Sequence of chain 2.A:
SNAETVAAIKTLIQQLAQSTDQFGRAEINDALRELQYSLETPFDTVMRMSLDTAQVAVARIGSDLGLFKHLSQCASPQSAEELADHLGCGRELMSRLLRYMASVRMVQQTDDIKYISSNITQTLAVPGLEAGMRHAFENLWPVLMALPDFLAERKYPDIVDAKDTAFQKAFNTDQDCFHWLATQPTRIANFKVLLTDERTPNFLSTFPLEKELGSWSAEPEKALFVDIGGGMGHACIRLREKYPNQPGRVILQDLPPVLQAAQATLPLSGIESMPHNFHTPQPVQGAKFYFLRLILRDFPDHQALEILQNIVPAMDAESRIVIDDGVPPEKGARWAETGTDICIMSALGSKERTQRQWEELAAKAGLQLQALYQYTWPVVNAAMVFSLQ

Sequence of chain 2.B:
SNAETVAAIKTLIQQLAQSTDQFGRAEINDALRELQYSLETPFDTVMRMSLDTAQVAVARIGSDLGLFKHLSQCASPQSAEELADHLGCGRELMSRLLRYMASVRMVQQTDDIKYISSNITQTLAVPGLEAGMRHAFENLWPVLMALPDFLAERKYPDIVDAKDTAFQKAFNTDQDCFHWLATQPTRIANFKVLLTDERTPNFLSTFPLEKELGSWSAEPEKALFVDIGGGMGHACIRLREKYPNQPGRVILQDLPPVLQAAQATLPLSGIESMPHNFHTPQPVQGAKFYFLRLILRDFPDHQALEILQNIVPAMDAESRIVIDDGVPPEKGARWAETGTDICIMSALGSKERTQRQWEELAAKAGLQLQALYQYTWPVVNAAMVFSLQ

Binding-site contacts:
Ligand atom C6 contacts residue SER66 of chain 2.A at 3.8 Å.
Ligand atom O2 contacts residue ARG313 of chain 2.B at 2.9 Å (salt-bridge).
Ligand atom C19 contacts residue PHE207 of chain 2.B at 3.7 Å (hydrophobic).
Ligand atom C13 contacts residue ASP314 of chain 2.B at 3.1 Å.
Ligand atom N1 contacts residue ILE360 of chain 2.B at 4.0 Å.
Ligand atom C15 contacts residue HIS151 of chain 2.B at 3.7 Å.
Ligand atom C5 contacts residue MET63 of chain 2.A at 3.7 Å (hydrophobic).
Ligand atom C19 contacts residue HIS151 of chain 2.B at 3.9 Å.
Ligand atom C14 contacts residue ASP314 of chain 2.B at 3.9 Å.
Ligand atom O1 contacts residue HIS151 of chain 2.B at 2.8 Å (h-bond).
Ligand atom N1 contacts residue ARG313 of chain 2.B at 4.2 Å.
Ligand atom C7 contacts residue LEU67 of chain 2.A at 3.6 Å (hydrophobic).
Ligand atom C22 contacts residue THR356 of chain 2.B at 3.9 Å.
Ligand atom C6 contacts residue LEU156 of chain 2.B at 4.0 Å (hydrophobic).
Ligand atom C22 contacts residue ILE360 of chain 2.B at 3.2 Å (hydrophobic).
Ligand atom C11 contacts residue HIS151 of chain 2.B at 3.6 Å.
Ligand atom C12 contacts residue HIS151 of chain 2.B at 4.1 Å.
Ligand atom C17 contacts residue HIS151 of chain 2.B at 3.7 Å.
Ligand atom N1 contacts residue ASP314 of chain 2.B at 2.7 Å (salt-bridge).
Ligand atom C19 contacts residue PHE194 of chain 2.B at 4.1 Å (hydrophobic).
Ligand atom C13 contacts residue LEU364 of chain 2.B at 3.6 Å (hydrophobic).
Ligand atom C22 contacts residue CYS359 of chain 2.B at 3.9 Å (hydrophobic).
Ligand atom O1 contacts residue LEU156 of chain 2.B at 3.6 Å.
Ligand atom C14 contacts residue ARG313 of chain 2.B at 4.1 Å.
Ligand atom C18 contacts residue CYS193 of chain 2.B at 3.5 Å (hydrophobic).
Ligand atom C17 contacts residue LEU156 of chain 2.B at 3.9 Å (hydrophobic).
Ligand atom C18 contacts residue HIS151 of chain 2.B at 3.8 Å.
Ligand atom C18 contacts residue LEU197 of chain 2.B at 4.0 Å (hydrophobic).
Ligand atom C6 contacts residue LEU67 of chain 2.A at 3.5 Å (hydrophobic).
Ligand atom C17 contacts residue ALA363 of chain 2.B at 3.7 Å (hydrophobic).
Ligand atom C20 contacts residue HIS151 of chain 2.B at 3.9 Å.
Ligand atom O2 contacts residue ASP314 of chain 2.B at 4.2 Å.
Ligand atom C16 contacts residue HIS151 of chain 2.B at 3.6 Å.
Ligand atom C19 contacts residue LEU197 of chain 2.B at 3.8 Å (hydrophobic).
Ligand atom C16 contacts residue ALA363 of chain 2.B at 4.1 Å (hydrophobic).
Ligand atom C19 contacts residue CYS193 of chain 2.B at 4.0 Å (hydrophobic).
Ligand atom C6 contacts residue MET63 of chain 2.A at 3.9 Å (hydrophobic).
Ligand atom C14 contacts residue ILE360 of chain 2.B at 4.2 Å (hydrophobic).
Ligand atom C7 contacts residue THR356 of chain 2.B at 3.9 Å.
Ligand atom C16 contacts residue LEU156 of chain 2.B at 3.6 Å (hydrophobic).

This protein binds this small molecule.
Small molecule (SMILES): C[C@@H]1C=C[C@@H]2CCC[C@H](C)[C@H]2[C@]12C(=O)NC=C(c1ccccc1)C2=O